Sequence of chain 1.C:
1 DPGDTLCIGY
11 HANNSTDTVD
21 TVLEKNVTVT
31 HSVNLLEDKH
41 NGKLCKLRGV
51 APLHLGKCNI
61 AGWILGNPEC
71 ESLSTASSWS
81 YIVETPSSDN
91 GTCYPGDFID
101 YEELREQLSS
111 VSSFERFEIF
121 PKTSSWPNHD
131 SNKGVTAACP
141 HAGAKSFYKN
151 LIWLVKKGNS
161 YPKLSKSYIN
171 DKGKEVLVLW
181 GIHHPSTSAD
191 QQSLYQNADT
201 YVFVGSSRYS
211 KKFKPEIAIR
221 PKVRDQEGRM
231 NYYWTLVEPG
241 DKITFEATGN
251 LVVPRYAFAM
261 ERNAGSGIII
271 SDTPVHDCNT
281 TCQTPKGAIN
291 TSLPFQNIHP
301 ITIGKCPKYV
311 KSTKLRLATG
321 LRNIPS

Binding-site contacts:
Ligand atom C8 contacts residue PRO68 of chain 1.C at 4.3 Å (hydrophobic).
Ligand atom C7 contacts residue ASN90 of chain 1.C at 3.5 Å.
Ligand atom O5 contacts residue ASP89 of chain 1.C at 3.8 Å.
Ligand atom C5 contacts residue ASP89 of chain 1.C at 4.5 Å.
Ligand atom O6 contacts residue ARG224 of chain 1.C at 4.2 Å.
Ligand atom O7 contacts residue CYS93 of chain 1.C at 3.4 Å.
Ligand atom C8 contacts residue GLU69 of chain 1.C at 3.5 Å.
Ligand atom C5 contacts residue ASN90 of chain 1.C at 3.6 Å.
Ligand atom O7 contacts residue ASN67 of chain 1.C at 3.8 Å.
Ligand atom C8 contacts residue PRO140 of chain 1.C at 3.8 Å (hydrophobic).
Ligand atom C7 contacts residue ARG224 of chain 1.C at 3.6 Å.
Ligand atom C4 contacts residue ARG224 of chain 1.C at 4.1 Å.
Ligand atom C7 contacts residue GLU69 of chain 1.C at 4.1 Å.
Ligand atom O5 contacts residue ASN90 of chain 1.C at 2.3 Å (h-bond).
Ligand atom C3 contacts residue ARG224 of chain 1.C at 4.2 Å.
Ligand atom N2 contacts residue ARG224 of chain 1.C at 4.1 Å.
Ligand atom O4 contacts residue LYS222 of chain 1.C at 4.2 Å.
Ligand atom C2 contacts residue ARG224 of chain 1.C at 4.1 Å.
Ligand atom C8 contacts residue ASN67 of chain 1.C at 3.3 Å.
Ligand atom C4 contacts residue ASN90 of chain 1.C at 4.2 Å.
Ligand atom O3 contacts residue LYS222 of chain 1.C at 4.3 Å.
Ligand atom C2 contacts residue ASN90 of chain 1.C at 2.5 Å.
Ligand atom N2 contacts residue ASN90 of chain 1.C at 2.9 Å (h-bond).
Ligand atom O7 contacts residue ASN90 of chain 1.C at 3.7 Å.
Ligand atom N2 contacts residue GLU69 of chain 1.C at 3.9 Å.
Ligand atom C6 contacts residue ASP89 of chain 1.C at 3.9 Å.
Ligand atom C3 contacts residue ASN90 of chain 1.C at 3.8 Å.
Ligand atom O7 contacts residue ARG224 of chain 1.C at 2.9 Å (salt-bridge).
Ligand atom C7 contacts residue CYS93 of chain 1.C at 4.5 Å (hydrophobic).
Ligand atom O7 contacts residue ALA138 of chain 1.C at 4.4 Å.
Ligand atom C1 contacts residue ASN90 of chain 1.C at 1.4 Å.
Ligand atom O3 contacts residue ARG224 of chain 1.C at 3.3 Å (salt-bridge).
Ligand atom C7 contacts residue ASN67 of chain 1.C at 3.9 Å.

The protein below binds the small molecule below.
Small molecule (SMILES): CC(=O)N[C@H]1[C@H](O[C@H]2[C@H](O)[C@@H](NC(C)=O)CO[C@@H]2CO)O[C@H](CO)[C@@H](O[C@@H]2O[C@H](CO)[C@@H](O)[C@H](O[C@H]3O[C@H](CO)[C@@H](O)[C@H](O)[C@@H]3O)[C@@H]2O)[C@@H]1O